Binding-site contacts:
Ligand atom CB contacts residue ALA2 of chain 39.E at 3.5 Å (hydrophobic).
Ligand atom CG2 contacts residue VAL4 of chain 39.E at 3.4 Å (hydrophobic).
Ligand atom CA contacts residue GLN3 of chain 39.E at 4.3 Å.
Ligand atom CB contacts residue GLN3 of chain 39.E at 3.6 Å.
Ligand atom CD contacts residue VAL4 of chain 39.E at 3.8 Å (hydrophobic).
Ligand atom CB contacts residue GLN3 of chain 39.E at 4.1 Å.
Ligand atom CA contacts residue ALA2 of chain 39.E at 3.8 Å (hydrophobic).
Ligand atom C contacts residue VAL4 of chain 39.E at 4.5 Å (hydrophobic).
Ligand atom CA contacts residue VAL4 of chain 39.E at 3.5 Å (hydrophobic).
Ligand atom CG2 contacts residue GLN3 of chain 39.E at 3.9 Å.
Ligand atom O contacts residue GLN3 of chain 39.E at 3.0 Å (h-bond).
Ligand atom CA contacts residue ALA2 of chain 39.E at 3.4 Å (hydrophobic).
Ligand atom N contacts residue ALA2 of chain 39.E at 4.3 Å.
Ligand atom OG contacts residue GLN3 of chain 39.E at 3.3 Å (h-bond).
Ligand atom N contacts residue GLN3 of chain 39.E at 4.5 Å.
Ligand atom N contacts residue VAL4 of chain 39.E at 4.1 Å.
Ligand atom N contacts residue VAL4 of chain 39.E at 3.0 Å (h-bond).
Ligand atom C contacts residue ALA2 of chain 39.E at 3.6 Å (hydrophobic).
Ligand atom CA contacts residue VAL4 of chain 39.E at 4.0 Å (hydrophobic).
Ligand atom N contacts residue ALA2 of chain 39.E at 2.8 Å (h-bond).
Ligand atom O contacts residue VAL4 of chain 39.E at 4.4 Å.
Ligand atom CG2 contacts residue ALA2 of chain 39.E at 4.3 Å (hydrophobic).
Ligand atom CG2 contacts residue SER5 of chain 39.E at 3.2 Å.
Ligand atom C contacts residue VAL4 of chain 39.E at 4.4 Å (hydrophobic).
Ligand atom C contacts residue ALA2 of chain 39.E at 4.2 Å (hydrophobic).
Ligand atom CB contacts residue ALA2 of chain 39.E at 4.0 Å (hydrophobic).
Ligand atom CG1 contacts residue GLN3 of chain 39.E at 3.0 Å.
Ligand atom CB contacts residue VAL4 of chain 39.E at 4.0 Å (hydrophobic).
Ligand atom O contacts residue VAL4 of chain 39.E at 4.2 Å.
Ligand atom OE1 contacts residue VAL4 of chain 39.E at 3.3 Å (h-bond).
Ligand atom C contacts residue GLN3 of chain 39.E at 3.8 Å.
Ligand atom C contacts residue VAL4 of chain 39.E at 3.5 Å (hydrophobic).
Ligand atom OE2 contacts residue VAL4 of chain 39.E at 3.6 Å.
Ligand atom CB contacts residue VAL4 of chain 39.E at 4.2 Å (hydrophobic).

This protein binds this small molecule.
Small molecule (SMILES): CC[C@H](C)[C@H](N)C(=O)N[C@@H](CO)C(=O)N[C@@H](CCC(=O)O)C(=O)N[C@H](C=O)C(C)C

Sequence of chain 39.E:
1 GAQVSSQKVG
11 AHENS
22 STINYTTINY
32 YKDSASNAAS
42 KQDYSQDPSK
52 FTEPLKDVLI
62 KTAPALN